Sequence of chain 1.G:
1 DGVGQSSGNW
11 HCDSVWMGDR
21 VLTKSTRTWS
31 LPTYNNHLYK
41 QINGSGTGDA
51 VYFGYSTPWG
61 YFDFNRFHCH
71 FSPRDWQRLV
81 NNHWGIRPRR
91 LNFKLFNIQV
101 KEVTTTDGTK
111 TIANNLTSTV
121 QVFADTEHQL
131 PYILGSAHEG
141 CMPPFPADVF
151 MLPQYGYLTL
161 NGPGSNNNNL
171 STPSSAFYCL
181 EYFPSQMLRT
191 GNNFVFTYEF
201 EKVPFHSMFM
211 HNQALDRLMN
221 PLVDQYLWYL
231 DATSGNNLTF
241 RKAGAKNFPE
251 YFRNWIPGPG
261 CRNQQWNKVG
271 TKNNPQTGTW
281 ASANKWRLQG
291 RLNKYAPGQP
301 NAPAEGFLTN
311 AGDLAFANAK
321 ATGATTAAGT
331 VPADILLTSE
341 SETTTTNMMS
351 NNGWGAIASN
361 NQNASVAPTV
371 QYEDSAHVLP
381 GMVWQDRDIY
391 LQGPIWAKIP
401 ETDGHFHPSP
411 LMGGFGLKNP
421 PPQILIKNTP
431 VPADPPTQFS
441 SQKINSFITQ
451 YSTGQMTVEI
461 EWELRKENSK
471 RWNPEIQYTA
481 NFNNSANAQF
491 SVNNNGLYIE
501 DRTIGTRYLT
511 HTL

Sequence of chain 1.A:
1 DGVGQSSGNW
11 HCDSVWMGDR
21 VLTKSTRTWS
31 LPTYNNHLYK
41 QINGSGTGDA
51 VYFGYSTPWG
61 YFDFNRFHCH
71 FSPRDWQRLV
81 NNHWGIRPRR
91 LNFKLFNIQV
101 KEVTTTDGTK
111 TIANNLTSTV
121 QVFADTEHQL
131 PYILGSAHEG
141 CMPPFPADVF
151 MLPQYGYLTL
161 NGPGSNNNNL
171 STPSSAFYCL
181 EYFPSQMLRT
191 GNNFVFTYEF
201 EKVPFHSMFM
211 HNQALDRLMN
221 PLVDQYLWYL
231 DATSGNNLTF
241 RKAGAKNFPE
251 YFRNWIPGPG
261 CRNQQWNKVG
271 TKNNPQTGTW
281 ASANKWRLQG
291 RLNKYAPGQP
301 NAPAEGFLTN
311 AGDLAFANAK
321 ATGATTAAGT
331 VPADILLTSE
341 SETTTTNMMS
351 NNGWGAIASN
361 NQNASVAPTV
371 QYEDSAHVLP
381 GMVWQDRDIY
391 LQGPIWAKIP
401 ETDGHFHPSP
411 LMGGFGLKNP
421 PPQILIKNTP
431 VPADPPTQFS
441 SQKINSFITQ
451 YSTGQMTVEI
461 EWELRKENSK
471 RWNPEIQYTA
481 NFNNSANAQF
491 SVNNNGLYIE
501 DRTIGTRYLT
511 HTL

This protein binds this small molecule.
Small molecule (SMILES): Nc1ncnc2c1ncn2[C@H]1C[C@H](O)[C@@H](COP(=O)(O)O)O1

Binding-site contacts:
Ligand atom O2P contacts residue GLY404 of chain 1.G at 4.2 Å.
Ligand atom N6 contacts residue PHE415 of chain 1.A at 4.4 Å.
Ligand atom N1 contacts residue GLY416 of chain 1.A at 3.1 Å (h-bond).
Ligand atom C2' contacts residue PRO408 of chain 1.A at 4.3 Å (hydrophobic).
Ligand atom C2 contacts residue PRO408 of chain 1.A at 4.0 Å (hydrophobic).
Ligand atom C8 contacts residue PRO408 of chain 1.A at 4.4 Å (hydrophobic).
Ligand atom C6 contacts residue SER409 of chain 1.A at 3.8 Å.
Ligand atom C6 contacts residue PRO408 of chain 1.A at 3.8 Å (hydrophobic).
Ligand atom C8 contacts residue SER409 of chain 1.A at 4.2 Å.
Ligand atom N6 contacts residue SER409 of chain 1.A at 3.3 Å (h-bond).
Ligand atom O1P contacts residue HIS405 of chain 1.G at 3.9 Å.
Ligand atom N9 contacts residue HIS407 of chain 1.A at 4.4 Å.
Ligand atom N6 contacts residue GLY416 of chain 1.A at 3.7 Å.
Ligand atom C1' contacts residue PRO408 of chain 1.A at 3.9 Å (hydrophobic).
Ligand atom N7 contacts residue HIS407 of chain 1.A at 3.8 Å.
Ligand atom N9 contacts residue PRO408 of chain 1.A at 3.8 Å.
Ligand atom C2 contacts residue ILE399 of chain 1.A at 4.3 Å (hydrophobic).
Ligand atom C5 contacts residue PRO204 of chain 1.A at 4.1 Å (hydrophobic).
Ligand atom O2P contacts residue ASP403 of chain 1.G at 3.9 Å.
Ligand atom N3 contacts residue PRO408 of chain 1.A at 3.6 Å.
Ligand atom N6 contacts residue PRO408 of chain 1.A at 4.0 Å.
Ligand atom N6 contacts residue GLY414 of chain 1.A at 4.4 Å.
Ligand atom C6 contacts residue GLY416 of chain 1.A at 4.2 Å.
Ligand atom C2' contacts residue HIS407 of chain 1.A at 4.0 Å.
Ligand atom N7 contacts residue PRO204 of chain 1.A at 4.1 Å.
Ligand atom C5 contacts residue PRO408 of chain 1.A at 4.2 Å (hydrophobic).
Ligand atom C2 contacts residue GLY416 of chain 1.A at 3.6 Å.
Ligand atom N6 contacts residue PRO204 of chain 1.A at 4.4 Å.
Ligand atom N7 contacts residue SER409 of chain 1.A at 3.2 Å (h-bond).
Ligand atom N1 contacts residue PRO408 of chain 1.A at 3.8 Å.
Ligand atom O2P contacts residue HIS407 of chain 1.A at 4.1 Å.
Ligand atom C4 contacts residue PRO408 of chain 1.A at 3.9 Å (hydrophobic).
Ligand atom C6 contacts residue PRO204 of chain 1.A at 4.3 Å (hydrophobic).
Ligand atom C5 contacts residue SER409 of chain 1.A at 3.7 Å.
Ligand atom C8 contacts residue HIS407 of chain 1.A at 3.4 Å.